Sequence of chain 1.D:
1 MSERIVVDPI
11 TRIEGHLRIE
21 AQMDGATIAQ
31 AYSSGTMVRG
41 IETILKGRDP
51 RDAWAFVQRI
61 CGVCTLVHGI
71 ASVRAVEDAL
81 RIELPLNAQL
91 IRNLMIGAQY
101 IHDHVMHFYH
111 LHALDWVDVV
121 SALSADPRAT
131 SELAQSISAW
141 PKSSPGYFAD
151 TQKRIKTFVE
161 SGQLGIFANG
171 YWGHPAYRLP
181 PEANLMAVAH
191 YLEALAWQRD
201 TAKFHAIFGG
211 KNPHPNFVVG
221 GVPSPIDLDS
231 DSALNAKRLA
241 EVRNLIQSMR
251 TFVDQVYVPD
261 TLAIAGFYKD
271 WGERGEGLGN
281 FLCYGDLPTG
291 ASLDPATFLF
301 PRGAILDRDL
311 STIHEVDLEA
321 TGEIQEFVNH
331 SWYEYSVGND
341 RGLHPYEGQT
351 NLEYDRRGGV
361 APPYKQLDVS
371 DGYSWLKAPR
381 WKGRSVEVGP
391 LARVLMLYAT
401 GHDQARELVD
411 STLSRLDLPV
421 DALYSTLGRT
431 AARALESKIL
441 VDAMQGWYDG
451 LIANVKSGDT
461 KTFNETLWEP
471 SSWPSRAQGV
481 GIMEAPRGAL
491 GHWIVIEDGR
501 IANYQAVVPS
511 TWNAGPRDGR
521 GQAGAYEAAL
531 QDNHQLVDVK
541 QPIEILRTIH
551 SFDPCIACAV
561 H

This protein binds this small molecule.
Small molecule (SMILES): N#C[Fe](C#N)(C#[O+])O[Ni]

Binding-site contacts:
Ligand atom C3 contacts residue CYS558 of chain 1.D at 3.1 Å (hydrophobic).
Ligand atom FE contacts residue CYS558 of chain 1.D at 2.3 Å.
Ligand atom N2 contacts residue ARG487 of chain 1.D at 2.8 Å (salt-bridge).
Ligand atom N2 contacts residue PRO486 of chain 1.D at 3.2 Å (h-bond).
Ligand atom N3 contacts residue PRO509 of chain 1.D at 3.5 Å.
Ligand atom NI contacts residue CYS555 of chain 1.D at 2.2 Å.
Ligand atom C3 contacts residue PRO509 of chain 1.D at 3.7 Å (hydrophobic).
Ligand atom C2 contacts residue ARG487 of chain 1.D at 3.5 Å.
Ligand atom O1 contacts residue CYS558 of chain 1.D at 3.7 Å.
Ligand atom FE contacts residue CYS64 of chain 1.D at 2.3 Å.
Ligand atom C1 contacts residue HIS68 of chain 1.D at 3.6 Å.
Ligand atom C1 contacts residue VAL508 of chain 1.D at 3.5 Å (hydrophobic).
Ligand atom C2 contacts residue CYS64 of chain 1.D at 3.1 Å (hydrophobic).
Ligand atom C3 contacts residue ARG487 of chain 1.D at 3.5 Å.
Ligand atom N2 contacts residue CYS64 of chain 1.D at 3.5 Å.
Ligand atom O4 contacts residue CYS558 of chain 1.D at 3.0 Å (h-bond).
Ligand atom O1 contacts residue LEU490 of chain 1.D at 3.5 Å.
Ligand atom C1 contacts residue CYS558 of chain 1.D at 2.9 Å (hydrophobic).
Ligand atom O1 contacts residue HIS68 of chain 1.D at 3.4 Å (h-bond).
Ligand atom NI contacts residue CYS558 of chain 1.D at 2.6 Å.
Ligand atom C1 contacts residue VAL67 of chain 1.D at 3.7 Å (hydrophobic).
Ligand atom O1 contacts residue PRO509 of chain 1.D at 3.5 Å.
Ligand atom C3 contacts residue SER510 of chain 1.D at 3.8 Å.
Ligand atom C3 contacts residue VAL508 of chain 1.D at 3.8 Å (hydrophobic).
Ligand atom N2 contacts residue ALA485 of chain 1.D at 3.3 Å.
Ligand atom C2 contacts residue ALA485 of chain 1.D at 3.7 Å (hydrophobic).
Ligand atom O1 contacts residue CYS64 of chain 1.D at 3.9 Å.
Ligand atom O1 contacts residue VAL508 of chain 1.D at 3.3 Å.
Ligand atom C1 contacts residue CYS64 of chain 1.D at 3.0 Å (hydrophobic).
Ligand atom O4 contacts residue CYS555 of chain 1.D at 3.0 Å.
Ligand atom N3 contacts residue ARG487 of chain 1.D at 3.6 Å.
Ligand atom N3 contacts residue CYS558 of chain 1.D at 3.5 Å.
Ligand atom NI contacts residue CYS64 of chain 1.D at 2.7 Å.
Ligand atom O1 contacts residue ALA485 of chain 1.D at 3.7 Å.
Ligand atom NI contacts residue CYS61 of chain 1.D at 2.2 Å.
Ligand atom N3 contacts residue SER510 of chain 1.D at 2.8 Å (h-bond).
Ligand atom O1 contacts residue VAL67 of chain 1.D at 3.4 Å.
Ligand atom C3 contacts residue CYS555 of chain 1.D at 3.9 Å (hydrophobic).
Ligand atom O4 contacts residue ARG487 of chain 1.D at 3.1 Å.
Ligand atom O4 contacts residue CYS64 of chain 1.D at 2.8 Å (h-bond).